Binding-site contacts:
Ligand atom O contacts residue THR21 of chain 1.H at 3.2 Å (h-bond).
Ligand atom O contacts residue ALA49 of chain 1.H at 3.2 Å (h-bond).
Ligand atom CD contacts residue ASP125 of chain 1.I at 3.2 Å.
Ligand atom O contacts residue THR1 of chain 1.H at 2.3 Å (h-bond).
Ligand atom C25 contacts residue THR1 of chain 1.H at 2.5 Å.
Ligand atom CA contacts residue GLY47 of chain 1.H at 3.4 Å.
Ligand atom CA contacts residue THR21 of chain 1.H at 3.3 Å.
Ligand atom C27 contacts residue CYS31 of chain 1.H at 3.9 Å (hydrophobic).
Ligand atom C23 contacts residue ARG19 of chain 1.H at 3.6 Å.
Ligand atom C contacts residue THR1 of chain 1.H at 1.4 Å.
Ligand atom O contacts residue GLY47 of chain 1.H at 3.1 Å (h-bond).
Ligand atom C26 contacts residue GLY47 of chain 1.H at 3.8 Å.
Ligand atom N contacts residue THR1 of chain 1.H at 3.6 Å.
Ligand atom C23 contacts residue THR1 of chain 1.H at 2.5 Å.
Ligand atom C23 contacts residue GLY168 of chain 1.H at 3.0 Å.
Ligand atom C28 contacts residue ALA49 of chain 1.H at 3.7 Å (hydrophobic).
Ligand atom CD contacts residue GLN22 of chain 1.H at 3.6 Å.
Ligand atom CB contacts residue GLY47 of chain 1.H at 3.7 Å.
Ligand atom O7 contacts residue THR21 of chain 1.H at 3.6 Å.
Ligand atom N contacts residue GLY47 of chain 1.H at 3.0 Å (h-bond).
Ligand atom O contacts residue GLN22 of chain 1.H at 2.4 Å (h-bond).
Ligand atom N contacts residue GLN22 of chain 1.H at 3.5 Å (h-bond).
Ligand atom C25 contacts residue GLY47 of chain 1.H at 3.7 Å.
Ligand atom CA contacts residue THR1 of chain 1.H at 2.3 Å.
Ligand atom C contacts residue THR21 of chain 1.H at 3.6 Å.
Ligand atom C22 contacts residue GLY168 of chain 1.H at 3.6 Å.
Ligand atom C contacts residue GLY47 of chain 1.H at 3.6 Å.
Ligand atom C contacts residue GLN22 of chain 1.H at 2.8 Å.
Ligand atom O contacts residue ALA46 of chain 1.H at 3.5 Å.
Ligand atom C24 contacts residue THR1 of chain 1.H at 2.5 Å.
Ligand atom C27 contacts residue SER20 of chain 1.H at 3.8 Å.
Ligand atom C28 contacts residue THR52 of chain 1.H at 3.7 Å.
Ligand atom N contacts residue GLN22 of chain 1.H at 3.8 Å.
Ligand atom CB contacts residue SER20 of chain 1.H at 3.6 Å.
Ligand atom O contacts residue SER20 of chain 1.H at 3.4 Å (h-bond).
Ligand atom O7 contacts residue THR1 of chain 1.H at 3.2 Å (h-bond).
Ligand atom CH3 contacts residue GLN22 of chain 1.H at 3.5 Å.
Ligand atom N contacts residue THR21 of chain 1.H at 3.0 Å (h-bond).
Ligand atom C22 contacts residue THR1 of chain 1.H at 1.5 Å.
Ligand atom C28 contacts residue GLY45 of chain 1.H at 3.7 Å.

Sequence of chain 1.I:
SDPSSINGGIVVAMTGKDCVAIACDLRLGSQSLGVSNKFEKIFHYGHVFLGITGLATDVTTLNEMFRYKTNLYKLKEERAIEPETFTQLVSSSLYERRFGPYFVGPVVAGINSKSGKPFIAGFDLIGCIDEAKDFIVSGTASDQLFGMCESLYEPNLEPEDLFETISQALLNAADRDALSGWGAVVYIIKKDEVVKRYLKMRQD

This protein binds this small molecule.
Small molecule (SMILES): CCCC[C@H](NC(=O)[C@@H]1CCCN1C(=O)[C@H](C)NC(=O)CN=[N+]=N)C(=O)N[C@@H](CC(C)C)[C@@H](O)[C@H](C)CO

Sequence of chain 1.H:
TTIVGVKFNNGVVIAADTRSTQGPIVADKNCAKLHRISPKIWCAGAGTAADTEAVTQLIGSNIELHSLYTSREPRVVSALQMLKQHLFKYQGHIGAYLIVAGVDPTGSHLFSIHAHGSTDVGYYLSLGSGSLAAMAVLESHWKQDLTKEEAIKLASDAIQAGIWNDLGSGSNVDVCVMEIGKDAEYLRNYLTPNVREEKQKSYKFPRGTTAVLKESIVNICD